The protein below binds the small molecule below.
Small molecule (SMILES): CC[C@H]1OC(=O)C[C@@H](O)[C@H](C)[C@@H](O[C@@H]2O[C@H](C)[C@@H](O[C@H]3C[C@@](C)(O)[C@@H](O)[C@H](C)O3)[C@H](N(C)C)[C@H]2O)[C@@H](CC=O)C[C@@H](C)C(=O)/C=C/C(C)=C/[C@@H]1CO[C@@H]1O[C@H](C)[C@@H](O)[C@@H](OC)[C@H]1OC

Sequence of chain 1.G:
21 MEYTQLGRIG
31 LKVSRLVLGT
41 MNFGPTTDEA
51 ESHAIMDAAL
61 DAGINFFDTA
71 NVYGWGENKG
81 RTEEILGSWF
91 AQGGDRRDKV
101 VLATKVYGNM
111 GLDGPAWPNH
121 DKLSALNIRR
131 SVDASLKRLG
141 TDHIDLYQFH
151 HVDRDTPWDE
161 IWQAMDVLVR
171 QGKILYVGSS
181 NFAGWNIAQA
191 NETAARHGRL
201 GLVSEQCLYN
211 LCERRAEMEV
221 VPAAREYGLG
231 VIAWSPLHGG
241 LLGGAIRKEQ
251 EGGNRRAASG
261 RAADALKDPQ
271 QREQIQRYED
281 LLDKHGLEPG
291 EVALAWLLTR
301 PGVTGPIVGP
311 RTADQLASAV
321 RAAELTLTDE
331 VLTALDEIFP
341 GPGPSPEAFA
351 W

Binding-site contacts:
Ligand atom C17 contacts residue GLU337 of chain 1.G at 3.8 Å.
Ligand atom O3 contacts residue ARG277 of chain 1.G at 3.0 Å (salt-bridge).
Ligand atom O3B contacts residue CYS212 of chain 1.G at 2.7 Å (h-bond).
Ligand atom O20 contacts residue GLN270 of chain 1.G at 3.6 Å.
Ligand atom O4B contacts residue GLU213 of chain 1.G at 2.7 Å (salt-bridge).
Ligand atom O2C contacts residue ARG277 of chain 1.G at 3.7 Å.
Ligand atom O20 contacts residue GLU273 of chain 1.G at 3.3 Å (salt-bridge).
Ligand atom C20 contacts residue GLU273 of chain 1.G at 3.6 Å.
Ligand atom C7B contacts residue CYS212 of chain 1.G at 3.6 Å (hydrophobic).
Ligand atom C3B contacts residue CYS212 of chain 1.G at 3.6 Å (hydrophobic).
Ligand atom O1 contacts residue ILE338 of chain 1.G at 3.6 Å.
Ligand atom C19 contacts residue GLN270 of chain 1.G at 3.7 Å.
Ligand atom O3 contacts residue GLN274 of chain 1.G at 3.7 Å.
Ligand atom O4B contacts residue CYS212 of chain 1.G at 3.3 Å (h-bond).
Ligand atom O3C contacts residue ARG277 of chain 1.G at 3.2 Å.
Ligand atom C7B contacts residue GLN271 of chain 1.G at 3.6 Å.
Ligand atom C1C contacts residue ARG277 of chain 1.G at 3.8 Å.
Ligand atom O20 contacts residue ARG277 of chain 1.G at 3.0 Å (salt-bridge).
Ligand atom C5C contacts residue ARG277 of chain 1.G at 3.7 Å.
Ligand atom C6A contacts residue GLN274 of chain 1.G at 3.7 Å.
Ligand atom O3 contacts residue ILE338 of chain 1.G at 2.9 Å (h-bond).
Ligand atom C18 contacts residue GLU337 of chain 1.G at 3.8 Å.
Ligand atom C2 contacts residue GLU337 of chain 1.G at 3.2 Å.
Ligand atom C6A contacts residue GLN271 of chain 1.G at 3.7 Å.
Ligand atom O4B contacts residue ARG215 of chain 1.G at 3.6 Å (salt-bridge).
Ligand atom C7B contacts residue GLU213 of chain 1.G at 3.5 Å.
Ligand atom C4B contacts residue GLU213 of chain 1.G at 3.6 Å.
Ligand atom C4C contacts residue ARG277 of chain 1.G at 3.8 Å.
Ligand atom O1 contacts residue ARG277 of chain 1.G at 3.0 Å (salt-bridge).
Ligand atom C18 contacts residue ILE338 of chain 1.G at 3.7 Å (hydrophobic).
Ligand atom C5A contacts residue GLN274 of chain 1.G at 3.7 Å.
Ligand atom C20 contacts residue GLN270 of chain 1.G at 3.2 Å.
Ligand atom C6B contacts residue ARG215 of chain 1.G at 3.7 Å.
Ligand atom C4B contacts residue ARG215 of chain 1.G at 3.9 Å.
Ligand atom C18 contacts residue PRO340 of chain 1.G at 3.7 Å (hydrophobic).
Ligand atom O4C contacts residue ARG277 of chain 1.G at 3.1 Å (salt-bridge).
Ligand atom C1 contacts residue GLU337 of chain 1.G at 3.5 Å.
Ligand atom C8C contacts residue ASP280 of chain 1.G at 3.8 Å.
Ligand atom C3 contacts residue ARG277 of chain 1.G at 3.4 Å.
Ligand atom O9 contacts residue GLU273 of chain 1.G at 3.8 Å.